The protein below binds the small molecule below.
Small molecule (SMILES): Nc1ncnc2c1ncn2[C@@H]1O[C@H](CO[P](=O)(O)O[C@H]2[C@@H](O)[C@H](n3cnc4c(N)ncnc43)O[C@@H]2CO[P](=O)(O)O[C@H]2[C@@H](O)[C@H](n3cnc4c(N)ncnc43)O[C@@H]2CO[P](=O)(O)O[C@H]2[C@@H](O)[C@H](n3cnc4c(N)ncnc43)O[C@@H]2COP(=O)=O)[C@@H](O[P](=O)(O)OC[C@H]2O[C@@H](n3ccc(=O)[nH]c3=O)[C@H](O)[C@@H]2O[P](=O)(O)OC[C@H]2O[C@@H](n3ccc(=O)[nH]c3=O)[C@H](O)[C@@H]2O[P](=O)(O)OC[C@H]2O[C@@H](n3ccc(=O)[nH]c3=O)[C@H](O)[C@@H]2O)[C@H]1O

Sequence of chain 1.D:
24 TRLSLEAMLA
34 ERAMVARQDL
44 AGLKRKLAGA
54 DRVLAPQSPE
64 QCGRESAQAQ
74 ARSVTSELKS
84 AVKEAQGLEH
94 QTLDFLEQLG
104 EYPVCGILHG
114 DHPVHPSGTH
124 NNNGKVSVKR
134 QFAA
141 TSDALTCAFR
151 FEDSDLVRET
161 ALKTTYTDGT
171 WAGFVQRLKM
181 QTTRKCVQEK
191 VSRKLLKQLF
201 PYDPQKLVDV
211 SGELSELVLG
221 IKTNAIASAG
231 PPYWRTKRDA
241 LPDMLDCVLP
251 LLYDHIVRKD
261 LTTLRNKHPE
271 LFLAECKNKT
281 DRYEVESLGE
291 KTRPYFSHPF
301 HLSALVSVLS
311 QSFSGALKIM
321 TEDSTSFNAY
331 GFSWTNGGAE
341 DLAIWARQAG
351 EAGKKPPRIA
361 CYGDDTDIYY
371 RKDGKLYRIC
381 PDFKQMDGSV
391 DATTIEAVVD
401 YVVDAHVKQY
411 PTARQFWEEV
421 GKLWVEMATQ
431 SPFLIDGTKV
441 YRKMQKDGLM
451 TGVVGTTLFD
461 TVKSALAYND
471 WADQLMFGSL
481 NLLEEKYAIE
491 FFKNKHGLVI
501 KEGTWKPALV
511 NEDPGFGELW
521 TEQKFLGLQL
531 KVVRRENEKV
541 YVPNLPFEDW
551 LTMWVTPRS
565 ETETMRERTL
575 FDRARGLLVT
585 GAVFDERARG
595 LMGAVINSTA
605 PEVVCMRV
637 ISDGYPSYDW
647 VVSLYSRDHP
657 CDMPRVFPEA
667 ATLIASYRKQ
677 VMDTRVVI

Binding-site contacts:
Ligand atom C4 contacts residue A4 of chain 1.I at 3.4 Å.
Ligand atom O4 contacts residue A5 of chain 1.I at 2.8 Å (h-bond).
Ligand atom O4 contacts residue A3 of chain 1.I at 3.0 Å (h-bond).
Ligand atom N3 contacts residue A4 of chain 1.I at 2.8 Å (h-bond).
Ligand atom C2' contacts residue THR584 of chain 1.C at 3.4 Å.
Ligand atom C2 contacts residue U7 of chain 1.I at 3.1 Å.
Ligand atom O2' contacts residue THR584 of chain 1.C at 2.5 Å (h-bond).
Ligand atom N9 contacts residue VAL612 of chain 1.C at 3.4 Å (h-bond).
Ligand atom N3 contacts residue A5 of chain 1.I at 2.8 Å (h-bond).
Ligand atom C3' contacts residue ASP364 of chain 1.C at 3.1 Å.
Ligand atom OP2 contacts residue ARG558 of chain 1.C at 2.8 Å (salt-bridge).
Ligand atom N6 contacts residue U7 of chain 1.I at 2.8 Å (h-bond).
Ligand atom N3 contacts residue VAL612 of chain 1.C at 2.8 Å (h-bond).
Ligand atom C6 contacts residue U8 of chain 1.I at 3.3 Å.
Ligand atom C5' contacts residue ASP365 of chain 1.C at 3.3 Å.
Ligand atom O4' contacts residue GLY580 of chain 1.C at 3.3 Å.
Ligand atom O2' contacts residue ASP576 of chain 1.C at 3.1 Å (salt-bridge).
Ligand atom C5' contacts residue MET553 of chain 1.C at 3.1 Å (hydrophobic).
Ligand atom N1 contacts residue U6 of chain 1.I at 2.8 Å (h-bond).
Ligand atom O2' contacts residue GLY580 of chain 1.C at 3.1 Å (h-bond).
Ligand atom C4 contacts residue VAL612 of chain 1.C at 3.1 Å (hydrophobic).
Ligand atom C2 contacts residue U8 of chain 1.I at 3.0 Å.
Ligand atom N6 contacts residue U6 of chain 1.I at 2.9 Å (h-bond).
Ligand atom N6 contacts residue U8 of chain 1.I at 2.6 Å (h-bond).
Ligand atom N1 contacts residue U7 of chain 1.I at 2.6 Å (h-bond).
Ligand atom N3 contacts residue A3 of chain 1.I at 2.9 Å (h-bond).
Ligand atom O2 contacts residue A5 of chain 1.I at 3.3 Å.
Ligand atom OP1 contacts residue ASP365 of chain 1.C at 3.3 Å (salt-bridge).
Ligand atom O2 contacts residue THR457 of chain 1.C at 3.2 Å (h-bond).
Ligand atom O3' contacts residue GLY363 of chain 1.C at 3.1 Å.
Ligand atom O3' contacts residue TYR362 of chain 1.C at 3.3 Å (h-bond).
Ligand atom N1 contacts residue U8 of chain 1.I at 2.6 Å (h-bond).
Ligand atom C6 contacts residue U7 of chain 1.I at 3.4 Å.
Ligand atom OP1 contacts residue ARG577 of chain 1.C at 3.1 Å (salt-bridge).
Ligand atom O3' contacts residue ASP364 of chain 1.C at 2.8 Å (salt-bridge).
Ligand atom C2 contacts residue U6 of chain 1.I at 3.3 Å.
Ligand atom O4' contacts residue TYR362 of chain 1.C at 3.4 Å.
Ligand atom C4' contacts residue LEU526 of chain 1.C at 3.0 Å (hydrophobic).
Ligand atom OP1 contacts residue ARG282 of chain 1.C at 2.8 Å (salt-bridge).
Ligand atom O4 contacts residue A4 of chain 1.I at 3.0 Å (h-bond).

Sequence of chain 1.C:
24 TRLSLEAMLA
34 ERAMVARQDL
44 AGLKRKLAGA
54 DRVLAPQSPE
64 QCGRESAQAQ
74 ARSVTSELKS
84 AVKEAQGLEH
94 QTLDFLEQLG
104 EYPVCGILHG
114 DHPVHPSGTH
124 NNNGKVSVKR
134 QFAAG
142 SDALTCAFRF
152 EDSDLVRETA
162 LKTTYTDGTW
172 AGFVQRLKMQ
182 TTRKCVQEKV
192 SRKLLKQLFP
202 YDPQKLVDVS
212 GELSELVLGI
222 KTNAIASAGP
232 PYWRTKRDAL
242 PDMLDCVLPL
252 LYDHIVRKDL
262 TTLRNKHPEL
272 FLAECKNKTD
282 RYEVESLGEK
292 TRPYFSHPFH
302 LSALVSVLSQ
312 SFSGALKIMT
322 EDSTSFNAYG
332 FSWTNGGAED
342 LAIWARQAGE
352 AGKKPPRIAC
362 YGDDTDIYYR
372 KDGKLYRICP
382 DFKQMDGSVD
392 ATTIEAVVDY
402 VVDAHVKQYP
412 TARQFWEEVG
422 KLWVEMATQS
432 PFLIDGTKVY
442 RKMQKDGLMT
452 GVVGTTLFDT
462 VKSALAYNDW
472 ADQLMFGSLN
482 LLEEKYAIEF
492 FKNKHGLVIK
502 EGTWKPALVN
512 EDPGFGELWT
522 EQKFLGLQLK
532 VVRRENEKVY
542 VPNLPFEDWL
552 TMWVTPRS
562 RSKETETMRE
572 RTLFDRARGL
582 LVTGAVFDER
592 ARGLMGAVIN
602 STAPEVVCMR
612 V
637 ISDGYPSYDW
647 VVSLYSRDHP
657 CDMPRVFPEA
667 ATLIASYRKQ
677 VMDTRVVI